Binding-site contacts:
Ligand atom C17 contacts residue VAL52 of chain 1.A at 3.5 Å (hydrophobic).
Ligand atom N2 contacts residue VAL52 of chain 1.A at 3.8 Å.
Ligand atom C27 contacts residue ALA167 of chain 1.A at 3.3 Å (hydrophobic).
Ligand atom C7 contacts residue LEU170 of chain 1.A at 3.2 Å (hydrophobic).
Ligand atom C12 contacts residue SER180 of chain 1.A at 3.4 Å.
Ligand atom C8 contacts residue LEU170 of chain 1.A at 3.6 Å (hydrophobic).
Ligand atom O5 contacts residue TYR116 of chain 1.A at 3.6 Å.
Ligand atom C13 contacts residue SER180 of chain 1.A at 3.3 Å.
Ligand atom N4 contacts residue ALA167 of chain 1.A at 3.0 Å (h-bond).
Ligand atom C8 contacts residue MET117 of chain 1.A at 3.8 Å (hydrophobic).
Ligand atom N1 contacts residue ALA63 of chain 1.A at 3.4 Å.
Ligand atom C28 contacts residue SO41 of chain 1.E at 3.5 Å.
Ligand atom C1 contacts residue MET44 of chain 1.A at 3.6 Å (hydrophobic).
Ligand atom C9 contacts residue ALA63 of chain 1.A at 3.6 Å (hydrophobic).
Ligand atom C25 contacts residue MET44 of chain 1.A at 3.6 Å (hydrophobic).
Ligand atom C16 contacts residue VAL52 of chain 1.A at 3.8 Å (hydrophobic).
Ligand atom O5 contacts residue MET117 of chain 1.A at 2.7 Å (h-bond).
Ligand atom C13 contacts residue TYR114 of chain 1.A at 3.8 Å (hydrophobic).
Ligand atom O4 contacts residue GLY45 of chain 1.A at 3.6 Å.
Ligand atom C5 contacts residue MET44 of chain 1.A at 3.3 Å (hydrophobic).
Ligand atom C10 contacts residue LEU170 of chain 1.A at 3.3 Å (hydrophobic).
Ligand atom C14 contacts residue TYR114 of chain 1.A at 3.8 Å (hydrophobic).
Ligand atom C26 contacts residue GLY47 of chain 1.A at 3.6 Å.
Ligand atom C8 contacts residue ALA63 of chain 1.A at 3.8 Å (hydrophobic).
Ligand atom C27 contacts residue ASN168 of chain 1.A at 3.4 Å.
Ligand atom C4 contacts residue MET117 of chain 1.A at 3.7 Å (hydrophobic).
Ligand atom C28 contacts residue ALA167 of chain 1.A at 3.6 Å (hydrophobic).
Ligand atom C6 contacts residue MET44 of chain 1.A at 3.4 Å (hydrophobic).
Ligand atom C14 contacts residue SER180 of chain 1.A at 3.6 Å.
Ligand atom C6 contacts residue LEU170 of chain 1.A at 3.7 Å (hydrophobic).
Ligand atom C26 contacts residue GLU46 of chain 1.A at 3.5 Å.
Ligand atom N1 contacts residue LEU170 of chain 1.A at 3.8 Å.
Ligand atom C4 contacts residue MET44 of chain 1.A at 3.4 Å (hydrophobic).
Ligand atom O6 contacts residue ALA167 of chain 1.A at 3.6 Å.
Ligand atom N1 contacts residue VAL115 of chain 1.A at 3.0 Å (h-bond).
Ligand atom C7 contacts residue MET44 of chain 1.A at 3.7 Å (hydrophobic).
Ligand atom C9 contacts residue LEU170 of chain 1.A at 3.7 Å (hydrophobic).
Ligand atom C12 contacts residue VAL52 of chain 1.A at 3.8 Å (hydrophobic).
Ligand atom C15 contacts residue LYS65 of chain 1.A at 3.6 Å.
Ligand atom C27 contacts residue SER180 of chain 1.A at 3.3 Å.

A protein and the small-molecule ligand that binds it are described below.
Small molecule (SMILES): CN[C@@H]1C[C@H]2O[C@@](C)([C@@H]1OC)n1c3ccccc3c3c4c(c5c6ccccc6n2c5c31)C(=O)NC4

Sequence of chain 1.A:
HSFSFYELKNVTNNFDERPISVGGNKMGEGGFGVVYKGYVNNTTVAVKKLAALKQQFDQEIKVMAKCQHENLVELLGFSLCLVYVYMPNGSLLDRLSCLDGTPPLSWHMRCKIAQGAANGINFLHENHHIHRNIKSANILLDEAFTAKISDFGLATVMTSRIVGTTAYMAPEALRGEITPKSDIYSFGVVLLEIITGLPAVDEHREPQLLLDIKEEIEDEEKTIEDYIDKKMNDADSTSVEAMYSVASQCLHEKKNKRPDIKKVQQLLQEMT